Binding-site contacts:
Ligand atom C8 contacts residue HIS335 of chain 1.C at 4.0 Å.
Ligand atom C3 contacts residue ASN339 of chain 1.C at 3.8 Å.
Ligand atom C4 contacts residue ASN339 of chain 1.C at 4.3 Å.
Ligand atom O5 contacts residue ASN339 of chain 1.C at 2.5 Å (h-bond).
Ligand atom C8 contacts residue ASN339 of chain 1.C at 4.4 Å.
Ligand atom C1 contacts residue ASN339 of chain 1.C at 1.4 Å.
Ligand atom C2 contacts residue ASN339 of chain 1.C at 2.5 Å.
Ligand atom O7 contacts residue ASN339 of chain 1.C at 3.4 Å (h-bond).
Ligand atom C7 contacts residue ASN339 of chain 1.C at 3.3 Å.
Ligand atom C5 contacts residue ASN339 of chain 1.C at 3.8 Å.
Ligand atom N2 contacts residue ASN339 of chain 1.C at 2.9 Å (h-bond).

This small molecule binds to this protein.
Small molecule (SMILES): CC(=O)N[C@@H]1[C@@H](O)[C@H](O)[C@@H](CO)O[C@H]1O

Sequence of chain 1.C:
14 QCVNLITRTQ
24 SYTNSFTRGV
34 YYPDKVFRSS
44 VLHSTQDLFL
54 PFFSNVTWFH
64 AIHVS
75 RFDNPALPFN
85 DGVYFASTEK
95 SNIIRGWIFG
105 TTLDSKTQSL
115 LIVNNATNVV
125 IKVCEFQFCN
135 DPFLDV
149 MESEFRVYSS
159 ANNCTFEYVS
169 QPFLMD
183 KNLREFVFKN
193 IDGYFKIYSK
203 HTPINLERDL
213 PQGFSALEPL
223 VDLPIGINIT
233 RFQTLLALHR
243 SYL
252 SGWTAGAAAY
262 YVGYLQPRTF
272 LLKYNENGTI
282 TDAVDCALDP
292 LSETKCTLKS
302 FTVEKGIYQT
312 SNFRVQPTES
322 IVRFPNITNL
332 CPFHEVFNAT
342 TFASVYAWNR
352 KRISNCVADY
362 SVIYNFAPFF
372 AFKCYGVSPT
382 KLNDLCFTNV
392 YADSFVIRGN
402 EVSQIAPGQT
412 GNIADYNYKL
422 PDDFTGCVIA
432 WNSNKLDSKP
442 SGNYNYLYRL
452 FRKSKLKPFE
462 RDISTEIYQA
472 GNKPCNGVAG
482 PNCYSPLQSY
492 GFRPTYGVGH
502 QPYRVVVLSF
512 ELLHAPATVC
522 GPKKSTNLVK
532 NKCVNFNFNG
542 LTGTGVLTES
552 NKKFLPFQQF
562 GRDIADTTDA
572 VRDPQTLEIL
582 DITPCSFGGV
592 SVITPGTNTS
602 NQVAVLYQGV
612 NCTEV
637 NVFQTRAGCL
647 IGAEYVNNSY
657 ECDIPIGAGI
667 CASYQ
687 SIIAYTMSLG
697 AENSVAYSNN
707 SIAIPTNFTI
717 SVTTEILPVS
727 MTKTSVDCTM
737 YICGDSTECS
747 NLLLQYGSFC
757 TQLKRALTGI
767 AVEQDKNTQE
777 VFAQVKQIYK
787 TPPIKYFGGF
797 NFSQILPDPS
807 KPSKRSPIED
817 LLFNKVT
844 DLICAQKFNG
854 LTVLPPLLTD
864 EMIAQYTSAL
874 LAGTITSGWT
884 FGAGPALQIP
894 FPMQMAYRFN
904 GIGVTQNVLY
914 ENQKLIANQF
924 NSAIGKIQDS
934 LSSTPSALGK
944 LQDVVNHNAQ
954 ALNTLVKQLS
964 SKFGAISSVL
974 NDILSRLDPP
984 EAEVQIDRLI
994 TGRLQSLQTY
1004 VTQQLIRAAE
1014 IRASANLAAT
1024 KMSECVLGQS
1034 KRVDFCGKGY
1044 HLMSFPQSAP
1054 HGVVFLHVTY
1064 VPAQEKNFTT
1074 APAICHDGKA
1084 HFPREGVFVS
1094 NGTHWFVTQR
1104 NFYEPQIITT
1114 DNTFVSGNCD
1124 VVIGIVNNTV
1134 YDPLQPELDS